Sequence of chain 1.A:
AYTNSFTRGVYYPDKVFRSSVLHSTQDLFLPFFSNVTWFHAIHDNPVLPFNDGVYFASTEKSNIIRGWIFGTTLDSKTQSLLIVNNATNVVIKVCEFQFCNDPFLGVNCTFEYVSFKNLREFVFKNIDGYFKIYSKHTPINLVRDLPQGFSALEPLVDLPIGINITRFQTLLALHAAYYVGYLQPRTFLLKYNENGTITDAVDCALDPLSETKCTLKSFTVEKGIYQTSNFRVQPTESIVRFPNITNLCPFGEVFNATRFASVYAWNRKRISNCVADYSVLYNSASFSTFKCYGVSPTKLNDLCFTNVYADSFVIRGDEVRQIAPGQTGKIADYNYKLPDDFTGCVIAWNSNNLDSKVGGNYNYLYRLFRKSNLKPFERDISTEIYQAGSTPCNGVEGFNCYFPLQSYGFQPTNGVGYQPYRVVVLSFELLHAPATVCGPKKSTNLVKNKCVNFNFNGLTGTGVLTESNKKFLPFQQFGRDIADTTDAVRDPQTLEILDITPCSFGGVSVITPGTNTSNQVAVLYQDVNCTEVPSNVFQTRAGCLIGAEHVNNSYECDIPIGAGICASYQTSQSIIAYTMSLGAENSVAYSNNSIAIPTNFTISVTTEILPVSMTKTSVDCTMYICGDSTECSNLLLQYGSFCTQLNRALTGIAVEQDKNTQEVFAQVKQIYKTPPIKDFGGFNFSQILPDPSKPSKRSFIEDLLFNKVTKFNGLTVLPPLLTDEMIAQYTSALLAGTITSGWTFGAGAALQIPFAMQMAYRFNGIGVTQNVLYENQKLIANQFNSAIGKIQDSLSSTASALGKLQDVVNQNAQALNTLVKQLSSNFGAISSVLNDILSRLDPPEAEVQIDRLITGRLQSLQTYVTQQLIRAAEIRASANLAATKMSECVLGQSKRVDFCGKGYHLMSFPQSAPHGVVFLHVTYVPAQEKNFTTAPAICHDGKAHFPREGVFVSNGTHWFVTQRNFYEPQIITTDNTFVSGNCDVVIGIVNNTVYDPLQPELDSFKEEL

Binding-site contacts:
Ligand atom C3 contacts residue ASN605 of chain 1.A at 3.8 Å.
Ligand atom O5 contacts residue ASN605 of chain 1.A at 2.4 Å (h-bond).
Ligand atom C7 contacts residue ASN605 of chain 1.A at 3.3 Å.
Ligand atom C4 contacts residue ASN605 of chain 1.A at 4.2 Å.
Ligand atom C8 contacts residue GLN633 of chain 1.A at 3.7 Å.
Ligand atom C1 contacts residue ASN605 of chain 1.A at 1.4 Å.
Ligand atom N2 contacts residue GLN633 of chain 1.A at 4.4 Å.
Ligand atom O7 contacts residue ASN605 of chain 1.A at 3.3 Å (h-bond).
Ligand atom C5 contacts residue ASN605 of chain 1.A at 3.7 Å.
Ligand atom C8 contacts residue ASN605 of chain 1.A at 4.2 Å.
Ligand atom C2 contacts residue ASN605 of chain 1.A at 2.5 Å.
Ligand atom N2 contacts residue ASN605 of chain 1.A at 2.9 Å (h-bond).

A protein and the small-molecule ligand that binds it are described below.
Small molecule (SMILES): CC(=O)N[C@@H]1[C@@H](O)[C@H](O)[C@@H](CO)O[C@H]1O